Sequence of chain 1.B:
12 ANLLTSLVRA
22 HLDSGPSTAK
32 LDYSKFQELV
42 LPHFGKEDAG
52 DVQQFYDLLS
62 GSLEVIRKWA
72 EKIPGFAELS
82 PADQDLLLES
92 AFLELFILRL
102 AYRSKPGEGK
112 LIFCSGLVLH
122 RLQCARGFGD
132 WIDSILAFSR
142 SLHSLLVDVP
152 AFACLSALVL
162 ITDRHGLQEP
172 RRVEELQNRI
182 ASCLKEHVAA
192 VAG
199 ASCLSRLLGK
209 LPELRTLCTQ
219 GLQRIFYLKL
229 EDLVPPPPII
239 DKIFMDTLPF

Binding-site contacts:
Ligand atom C18 contacts residue PHE139 of chain 1.B at 3.5 Å (hydrophobic).
Ligand atom C21 contacts residue LEU143 of chain 1.B at 2.9 Å (hydrophobic).
Ligand atom C17 contacts residue LEU209 of chain 1.B at 3.8 Å (hydrophobic).
Ligand atom O22 contacts residue LEU209 of chain 1.B at 3.4 Å.
Ligand atom O8 contacts residue GLN178 of chain 1.B at 2.9 Å (h-bond).
Ligand atom C3 contacts residue LEU159 of chain 1.B at 3.1 Å (hydrophobic).
Ligand atom O9 contacts residue THR163 of chain 1.B at 2.8 Å (h-bond).
Ligand atom C5 contacts residue THR163 of chain 1.B at 3.2 Å.
Ligand atom C20 contacts residue LEU205 of chain 1.B at 3.2 Å (hydrophobic).
Ligand atom C21 contacts residue LEU205 of chain 1.B at 3.2 Å (hydrophobic).
Ligand atom C17 contacts residue LEU205 of chain 1.B at 3.5 Å (hydrophobic).
Ligand atom C14 contacts residue LEU209 of chain 1.B at 3.8 Å (hydrophobic).
Ligand atom C21 contacts residue VAL148 of chain 1.B at 3.0 Å (hydrophobic).
Ligand atom C4 contacts residue THR163 of chain 1.B at 3.6 Å.
Ligand atom C13 contacts residue LEU205 of chain 1.B at 3.8 Å (hydrophobic).
Ligand atom O9 contacts residue GLN178 of chain 1.B at 2.6 Å (h-bond).
Ligand atom C6 contacts residue THR163 of chain 1.B at 4.0 Å.
Ligand atom C17 contacts residue LYS208 of chain 1.B at 3.4 Å.
Ligand atom C4 contacts residue GLN178 of chain 1.B at 3.6 Å.
Ligand atom C19 contacts residue LEU205 of chain 1.B at 3.6 Å (hydrophobic).
Ligand atom C16 contacts residue LEU209 of chain 1.B at 3.3 Å (hydrophobic).
Ligand atom C12 contacts residue LEU156 of chain 1.B at 3.9 Å (hydrophobic).
Ligand atom C4 contacts residue LEU159 of chain 1.B at 3.2 Å (hydrophobic).
Ligand atom C5 contacts residue GLN178 of chain 1.B at 3.5 Å.
Ligand atom C14 contacts residue LEU205 of chain 1.B at 3.5 Å (hydrophobic).
Ligand atom C19 contacts residue LEU143 of chain 1.B at 3.5 Å (hydrophobic).
Ligand atom C11 contacts residue VAL160 of chain 1.B at 3.9 Å (hydrophobic).
Ligand atom C15 contacts residue LEU209 of chain 1.B at 4.0 Å (hydrophobic).
Ligand atom C20 contacts residue LEU143 of chain 1.B at 3.1 Å (hydrophobic).
Ligand atom C19 contacts residue LEU146 of chain 1.B at 4.1 Å (hydrophobic).
Ligand atom C18 contacts residue LYS208 of chain 1.B at 3.8 Å.
Ligand atom C21 contacts residue LEU146 of chain 1.B at 3.3 Å (hydrophobic).
Ligand atom C15 contacts residue LEU205 of chain 1.B at 3.9 Å (hydrophobic).
Ligand atom C19 contacts residue LYS208 of chain 1.B at 3.9 Å.
Ligand atom O8 contacts residue LEU159 of chain 1.B at 2.7 Å (h-bond).
Ligand atom C16 contacts residue LEU212 of chain 1.B at 3.7 Å (hydrophobic).
Ligand atom O8 contacts residue ILE162 of chain 1.B at 3.3 Å (h-bond).
Ligand atom C18 contacts residue LEU143 of chain 1.B at 4.1 Å (hydrophobic).
Ligand atom O8 contacts residue THR163 of chain 1.B at 3.6 Å.
Ligand atom C13 contacts residue LEU156 of chain 1.B at 3.8 Å (hydrophobic).

A small-molecule ligand and the protein it binds are described below.
Small molecule (SMILES): CCCCCCCCCCCC(=O)c1cc(O)c(O)c(O)c1